This small molecule binds to this protein.
Small molecule (SMILES): C[C@H](O)COCC(CO)(COC[C@@H](C)O)COC[C@@H](C)O

Binding-site contacts:
Ligand atom CAI contacts residue PHE31 of chain 1.A at 4.1 Å (hydrophobic).
Ligand atom OAV contacts residue LEU40 of chain 1.A at 3.8 Å.
Ligand atom OAH contacts residue VAL94 of chain 1.A at 4.2 Å.
Ligand atom OAG contacts residue ASP93 of chain 1.A at 4.2 Å.
Ligand atom CAI contacts residue PRO30 of chain 1.A at 4.1 Å (hydrophobic).
Ligand atom CAN contacts residue LEU40 of chain 1.A at 4.2 Å (hydrophobic).
Ligand atom OAO contacts residue LEU40 of chain 1.A at 4.3 Å.
Ligand atom OAD contacts residue VAL94 of chain 1.A at 4.2 Å.
Ligand atom OAS contacts residue VAL94 of chain 1.A at 4.0 Å.
Ligand atom CAL contacts residue PRO30 of chain 1.A at 4.2 Å (hydrophobic).
Ligand atom CAJ contacts residue VAL35 of chain 1.A at 4.2 Å (hydrophobic).
Ligand atom OAS contacts residue TYR87 of chain 1.A at 4.2 Å.
Ligand atom OAK contacts residue VAL94 of chain 1.A at 3.6 Å.
Ligand atom OAD contacts residue TRP29 of chain 1.A at 4.1 Å.
Ligand atom OAO contacts residue TRP29 of chain 1.A at 3.6 Å.
Ligand atom CAY contacts residue VAL35 of chain 1.A at 4.3 Å (hydrophobic).
Ligand atom CAA contacts residue MET97 of chain 1.A at 3.8 Å (hydrophobic).
Ligand atom OAH contacts residue ASN88 of chain 1.A at 3.6 Å.
Ligand atom CAA contacts residue ASP93 of chain 1.A at 3.8 Å.
Ligand atom CAU contacts residue ASN88 of chain 1.A at 3.9 Å.
Ligand atom CAB contacts residue PRO30 of chain 1.A at 3.7 Å (hydrophobic).
Ligand atom CAC contacts residue TRP29 of chain 1.A at 4.0 Å (hydrophobic).
Ligand atom CAL contacts residue LEU40 of chain 1.A at 4.2 Å (hydrophobic).
Ligand atom CAB contacts residue PHE31 of chain 1.A at 3.6 Å (hydrophobic).
Ligand atom OAS contacts residue ASN88 of chain 1.A at 2.7 Å (h-bond).
Ligand atom OAH contacts residue CYS84 of chain 1.A at 4.0 Å.
Ligand atom CAE contacts residue VAL94 of chain 1.A at 4.1 Å (hydrophobic).
Ligand atom CAJ contacts residue PRO30 of chain 1.A at 3.6 Å (hydrophobic).
Ligand atom CAY contacts residue LEU40 of chain 1.A at 3.8 Å (hydrophobic).
Ligand atom CAE contacts residue MET97 of chain 1.A at 4.0 Å (hydrophobic).
Ligand atom OAK contacts residue PRO30 of chain 1.A at 3.8 Å.
Ligand atom CAT contacts residue ASN88 of chain 1.A at 3.3 Å.
Ligand atom CAI contacts residue VAL94 of chain 1.A at 3.9 Å (hydrophobic).
Ligand atom CAC contacts residue VAL94 of chain 1.A at 3.8 Å (hydrophobic).
Ligand atom CAE contacts residue TRP29 of chain 1.A at 4.0 Å (hydrophobic).
Ligand atom CAB contacts residue VAL35 of chain 1.A at 4.1 Å (hydrophobic).
Ligand atom OAG contacts residue HIS92 of chain 1.A at 3.7 Å.
Ligand atom CAC contacts residue PRO30 of chain 1.A at 4.0 Å (hydrophobic).
Ligand atom CAJ contacts residue VAL94 of chain 1.A at 4.3 Å (hydrophobic).
Ligand atom CAT contacts residue TYR87 of chain 1.A at 3.9 Å (hydrophobic).

Sequence of chain 1.A:
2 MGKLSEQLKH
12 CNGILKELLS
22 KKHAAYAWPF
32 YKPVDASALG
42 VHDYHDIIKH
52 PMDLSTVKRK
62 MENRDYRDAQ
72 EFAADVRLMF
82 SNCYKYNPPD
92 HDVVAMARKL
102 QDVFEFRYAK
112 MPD